Sequence of chain 1.B:
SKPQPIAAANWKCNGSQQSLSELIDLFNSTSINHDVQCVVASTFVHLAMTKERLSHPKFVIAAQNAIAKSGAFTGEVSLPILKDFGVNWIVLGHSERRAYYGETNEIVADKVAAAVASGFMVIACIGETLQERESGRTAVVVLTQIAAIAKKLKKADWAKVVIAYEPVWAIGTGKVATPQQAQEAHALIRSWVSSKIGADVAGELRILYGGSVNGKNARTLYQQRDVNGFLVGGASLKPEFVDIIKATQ

The small molecule below binds the protein below.
Small molecule (SMILES): O=P(O)(O)OC[C@H](O)CO

Binding-site contacts:
Ligand atom O1 contacts residue ASN11 of chain 1.B at 3.4 Å (h-bond).
Ligand atom P contacts residue SER213 of chain 1.B at 3.7 Å.
Ligand atom C2 contacts residue HIS95 of chain 1.B at 3.8 Å.
Ligand atom P contacts residue GLY234 of chain 1.B at 3.7 Å.
Ligand atom O1 contacts residue GLU167 of chain 1.B at 2.5 Å (salt-bridge).
Ligand atom O1 contacts residue LEU232 of chain 1.B at 3.0 Å.
Ligand atom O2 contacts residue HIS95 of chain 1.B at 3.2 Å (h-bond).
Ligand atom O1 contacts residue HIS95 of chain 1.B at 3.6 Å.
Ligand atom P contacts residue GLY173 of chain 1.B at 3.8 Å.
Ligand atom O2 contacts residue GLU167 of chain 1.B at 2.9 Å (salt-bridge).
Ligand atom O2P contacts residue ALA171 of chain 1.B at 3.9 Å.
Ligand atom O2 contacts residue GLU97 of chain 1.B at 4.1 Å.
Ligand atom O1P contacts residue LYS13 of chain 1.B at 3.6 Å.
Ligand atom O3P contacts residue SER213 of chain 1.B at 3.5 Å (h-bond).
Ligand atom C3 contacts residue GLY234 of chain 1.B at 3.2 Å.
Ligand atom O4P contacts residue GLY235 of chain 1.B at 2.8 Å (h-bond).
Ligand atom O4P contacts residue GLY234 of chain 1.B at 3.2 Å.
Ligand atom O2P contacts residue GLY173 of chain 1.B at 2.7 Å (h-bond).
Ligand atom O3P contacts residue GLY235 of chain 1.B at 4.0 Å.
Ligand atom O2P contacts residue GLY212 of chain 1.B at 4.0 Å.
Ligand atom C1 contacts residue LYS13 of chain 1.B at 3.3 Å.
Ligand atom C3 contacts residue VAL233 of chain 1.B at 4.1 Å (hydrophobic).
Ligand atom C1 contacts residue HIS95 of chain 1.B at 3.3 Å.
Ligand atom C3 contacts residue LYS13 of chain 1.B at 3.7 Å.
Ligand atom O2 contacts residue LYS13 of chain 1.B at 2.9 Å (salt-bridge).
Ligand atom C1 contacts residue LEU232 of chain 1.B at 4.1 Å (hydrophobic).
Ligand atom C2 contacts residue LYS13 of chain 1.B at 3.5 Å.
Ligand atom O3P contacts residue GLY234 of chain 1.B at 3.0 Å (h-bond).
Ligand atom O3P contacts residue VAL233 of chain 1.B at 3.9 Å.
Ligand atom P contacts residue GLY235 of chain 1.B at 3.9 Å.
Ligand atom C1 contacts residue ASN11 of chain 1.B at 3.1 Å.
Ligand atom O2 contacts residue ILE172 of chain 1.B at 3.1 Å.
Ligand atom C1 contacts residue GLU167 of chain 1.B at 3.3 Å.
Ligand atom O2P contacts residue SER213 of chain 1.B at 2.9 Å (h-bond).
Ligand atom C1 contacts residue GLY234 of chain 1.B at 4.1 Å.
Ligand atom C2 contacts residue GLU167 of chain 1.B at 3.2 Å.
Ligand atom O1P contacts residue GLY234 of chain 1.B at 3.9 Å.
Ligand atom O1P contacts residue GLY173 of chain 1.B at 4.1 Å.
Ligand atom O2P contacts residue ILE172 of chain 1.B at 3.8 Å.
Ligand atom O1P contacts residue ILE172 of chain 1.B at 3.5 Å.